Binding-site contacts:
Ligand atom O1C contacts residue SER168 of chain 1.B at 3.2 Å.
Ligand atom O1B contacts residue LYS50 of chain 1.B at 2.7 Å (salt-bridge).
Ligand atom CGB contacts residue SER168 of chain 1.B at 3.0 Å.
Ligand atom CGD contacts residue ARG20 of chain 1.B at 3.4 Å.
Ligand atom O2B contacts residue SER168 of chain 1.B at 2.4 Å (h-bond).
Ligand atom CBC contacts residue SER168 of chain 1.B at 3.2 Å.
Ligand atom CMD contacts residue GLU61 of chain 1.B at 3.4 Å.
Ligand atom CGC contacts residue SER168 of chain 1.A at 2.9 Å.
Ligand atom CMD contacts residue MET57 of chain 1.B at 3.3 Å (hydrophobic).
Ligand atom O1D contacts residue ARG20 of chain 1.B at 3.2 Å (salt-bridge).
Ligand atom FE contacts residue MET57 of chain 1.A at 2.4 Å.
Ligand atom O2D contacts residue TYR35 of chain 1.A at 2.8 Å (h-bond).
Ligand atom NB contacts residue MET57 of chain 1.A at 3.0 Å (h-bond).
Ligand atom CGA contacts residue TYR35 of chain 1.B at 3.2 Å (hydrophobic).
Ligand atom C1B contacts residue MET57 of chain 1.A at 3.4 Å (hydrophobic).
Ligand atom NA contacts residue MET57 of chain 1.B at 3.2 Å (h-bond).
Ligand atom NA contacts residue MET57 of chain 1.A at 3.2 Å (h-bond).
Ligand atom C1D contacts residue MET57 of chain 1.B at 3.3 Å (hydrophobic).
Ligand atom CBC contacts residue SER168 of chain 1.A at 2.8 Å.
Ligand atom CMB contacts residue GLU61 of chain 1.A at 3.3 Å.
Ligand atom C4D contacts residue MET57 of chain 1.B at 3.5 Å (hydrophobic).
Ligand atom NC contacts residue MET57 of chain 1.A at 3.1 Å (h-bond).
Ligand atom O1A contacts residue TYR35 of chain 1.B at 2.3 Å (h-bond).
Ligand atom C1B contacts residue MET57 of chain 1.B at 3.4 Å (hydrophobic).
Ligand atom O2C contacts residue SER168 of chain 1.B at 1.3 Å.
Ligand atom FE contacts residue MET57 of chain 1.B at 2.4 Å.
Ligand atom CBB contacts residue SER168 of chain 1.B at 3.0 Å.
Ligand atom ND contacts residue MET57 of chain 1.A at 3.2 Å (h-bond).
Ligand atom O1B contacts residue LYS169 of chain 1.A at 3.2 Å (salt-bridge).
Ligand atom NC contacts residue MET57 of chain 1.B at 2.9 Å (h-bond).
Ligand atom O2D contacts residue ARG20 of chain 1.B at 2.9 Å (salt-bridge).
Ligand atom O1C contacts residue SER168 of chain 1.A at 2.3 Å (h-bond).
Ligand atom O1A contacts residue ARG20 of chain 1.A at 2.9 Å (salt-bridge).
Ligand atom O2A contacts residue ARG20 of chain 1.A at 2.8 Å (salt-bridge).
Ligand atom C4A contacts residue MET57 of chain 1.B at 3.5 Å (hydrophobic).
Ligand atom CGC contacts residue SER168 of chain 1.B at 2.4 Å.
Ligand atom CAC contacts residue SER168 of chain 1.A at 2.8 Å.
Ligand atom NB contacts residue MET57 of chain 1.B at 3.1 Å (h-bond).
Ligand atom ND contacts residue MET57 of chain 1.B at 3.1 Å (h-bond).
Ligand atom CGA contacts residue ARG20 of chain 1.A at 3.3 Å.

The protein below binds the small molecule below.
Small molecule (SMILES): CC1=C(CCC(=O)O)C2=Cc3c(CCC(=O)O)c(C)c4n3[Fe@]35n6c(c(C)c(CCC(=O)O)c6=CC1=[N+]23)=CC1=[N+]5C(=C4)C(C)=C1CCC(=O)O

Sequence of chain 1.A:
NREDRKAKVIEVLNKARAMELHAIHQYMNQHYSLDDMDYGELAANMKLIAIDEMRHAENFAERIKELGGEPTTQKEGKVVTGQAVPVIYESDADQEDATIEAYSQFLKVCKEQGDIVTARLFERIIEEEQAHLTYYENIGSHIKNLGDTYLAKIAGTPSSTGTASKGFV

Sequence of chain 1.B:
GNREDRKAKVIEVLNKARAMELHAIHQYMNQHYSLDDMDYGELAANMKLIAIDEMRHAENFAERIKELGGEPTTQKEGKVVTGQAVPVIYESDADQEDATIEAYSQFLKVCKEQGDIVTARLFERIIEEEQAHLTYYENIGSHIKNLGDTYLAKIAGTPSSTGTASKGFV